Binding-site contacts:
Ligand atom N1 contacts residue VAL411 of chain 1.A at 4.3 Å.
Ligand atom C3' contacts residue HIS627 of chain 1.A at 4.3 Å.
Ligand atom N6 contacts residue GLY636 of chain 1.A at 3.2 Å (h-bond).
Ligand atom N7 contacts residue HIS627 of chain 1.A at 4.1 Å.
Ligand atom N6 contacts residue PHE635 of chain 1.A at 3.7 Å.
Ligand atom N9 contacts residue PRO628 of chain 1.A at 3.7 Å.
Ligand atom C2 contacts residue PRO628 of chain 1.A at 3.5 Å (hydrophobic).
Ligand atom C2 contacts residue GLY636 of chain 1.A at 3.2 Å.
Ligand atom O3' contacts residue PRO628 of chain 1.A at 4.1 Å.
Ligand atom P contacts residue HIS625 of chain 4.A at 3.9 Å.
Ligand atom C2' contacts residue HIS627 of chain 1.A at 3.2 Å.
Ligand atom C8 contacts residue HIS627 of chain 1.A at 3.5 Å.
Ligand atom C5 contacts residue PRO628 of chain 1.A at 2.7 Å (hydrophobic).
Ligand atom C6 contacts residue PRO412 of chain 1.A at 4.3 Å (hydrophobic).
Ligand atom C6 contacts residue SER629 of chain 1.A at 3.5 Å.
Ligand atom O2P contacts residue ASP623 of chain 4.A at 3.2 Å (salt-bridge).
Ligand atom C1' contacts residue PRO628 of chain 1.A at 3.9 Å (hydrophobic).
Ligand atom N1 contacts residue GLY636 of chain 1.A at 2.9 Å (h-bond).
Ligand atom N6 contacts residue PRO628 of chain 1.A at 3.4 Å (h-bond).
Ligand atom C6 contacts residue PRO628 of chain 1.A at 2.8 Å (hydrophobic).
Ligand atom C8 contacts residue PRO412 of chain 1.A at 4.3 Å (hydrophobic).
Ligand atom C4 contacts residue PRO628 of chain 1.A at 3.0 Å (hydrophobic).
Ligand atom C6 contacts residue GLY636 of chain 1.A at 3.6 Å.
Ligand atom C8 contacts residue SER629 of chain 1.A at 4.2 Å.
Ligand atom C2' contacts residue PRO628 of chain 1.A at 3.6 Å (hydrophobic).
Ligand atom C8 contacts residue PRO628 of chain 1.A at 3.8 Å (hydrophobic).
Ligand atom N7 contacts residue SER629 of chain 1.A at 3.1 Å (h-bond).
Ligand atom C5 contacts residue PRO412 of chain 1.A at 4.2 Å (hydrophobic).
Ligand atom O1P contacts residue HIS625 of chain 4.A at 2.8 Å (h-bond).
Ligand atom N3 contacts residue PRO628 of chain 1.A at 3.5 Å (h-bond).
Ligand atom N7 contacts residue PRO628 of chain 1.A at 3.3 Å (h-bond).
Ligand atom N6 contacts residue GLY634 of chain 1.A at 3.8 Å.
Ligand atom C1' contacts residue HIS627 of chain 1.A at 4.3 Å.
Ligand atom C4 contacts residue PRO412 of chain 1.A at 4.1 Å (hydrophobic).
Ligand atom C5 contacts residue SER629 of chain 1.A at 3.5 Å.
Ligand atom N7 contacts residue ASN606 of chain 1.A at 4.2 Å.
Ligand atom N6 contacts residue SER629 of chain 1.A at 3.0 Å (h-bond).
Ligand atom N9 contacts residue PRO412 of chain 1.A at 4.2 Å.
Ligand atom N1 contacts residue PRO628 of chain 1.A at 3.2 Å (h-bond).
Ligand atom N7 contacts residue PRO412 of chain 1.A at 4.3 Å.

The protein below binds the small molecule below.
Small molecule (SMILES): Nc1ncnc2c1ncn2[C@H]1C[C@H](O)[C@@H](COP(=O)(O)O)O1

Sequence of chain 1.A:
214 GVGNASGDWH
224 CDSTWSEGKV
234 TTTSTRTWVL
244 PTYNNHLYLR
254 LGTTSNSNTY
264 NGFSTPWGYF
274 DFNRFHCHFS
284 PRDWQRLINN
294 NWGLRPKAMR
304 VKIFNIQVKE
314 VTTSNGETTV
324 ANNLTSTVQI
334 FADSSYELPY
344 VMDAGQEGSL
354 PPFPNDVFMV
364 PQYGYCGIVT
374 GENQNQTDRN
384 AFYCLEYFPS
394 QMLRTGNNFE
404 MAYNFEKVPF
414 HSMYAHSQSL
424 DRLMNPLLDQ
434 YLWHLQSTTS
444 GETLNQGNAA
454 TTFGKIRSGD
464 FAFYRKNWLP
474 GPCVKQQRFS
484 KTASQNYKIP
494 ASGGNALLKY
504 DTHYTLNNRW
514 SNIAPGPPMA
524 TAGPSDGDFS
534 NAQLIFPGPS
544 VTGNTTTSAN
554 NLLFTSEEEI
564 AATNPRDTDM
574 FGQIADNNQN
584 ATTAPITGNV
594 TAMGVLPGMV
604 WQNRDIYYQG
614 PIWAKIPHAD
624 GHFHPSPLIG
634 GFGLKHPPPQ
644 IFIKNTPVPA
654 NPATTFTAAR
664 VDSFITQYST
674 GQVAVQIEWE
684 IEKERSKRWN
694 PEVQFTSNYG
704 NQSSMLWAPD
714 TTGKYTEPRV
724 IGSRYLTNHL

Sequence of chain 4.A:
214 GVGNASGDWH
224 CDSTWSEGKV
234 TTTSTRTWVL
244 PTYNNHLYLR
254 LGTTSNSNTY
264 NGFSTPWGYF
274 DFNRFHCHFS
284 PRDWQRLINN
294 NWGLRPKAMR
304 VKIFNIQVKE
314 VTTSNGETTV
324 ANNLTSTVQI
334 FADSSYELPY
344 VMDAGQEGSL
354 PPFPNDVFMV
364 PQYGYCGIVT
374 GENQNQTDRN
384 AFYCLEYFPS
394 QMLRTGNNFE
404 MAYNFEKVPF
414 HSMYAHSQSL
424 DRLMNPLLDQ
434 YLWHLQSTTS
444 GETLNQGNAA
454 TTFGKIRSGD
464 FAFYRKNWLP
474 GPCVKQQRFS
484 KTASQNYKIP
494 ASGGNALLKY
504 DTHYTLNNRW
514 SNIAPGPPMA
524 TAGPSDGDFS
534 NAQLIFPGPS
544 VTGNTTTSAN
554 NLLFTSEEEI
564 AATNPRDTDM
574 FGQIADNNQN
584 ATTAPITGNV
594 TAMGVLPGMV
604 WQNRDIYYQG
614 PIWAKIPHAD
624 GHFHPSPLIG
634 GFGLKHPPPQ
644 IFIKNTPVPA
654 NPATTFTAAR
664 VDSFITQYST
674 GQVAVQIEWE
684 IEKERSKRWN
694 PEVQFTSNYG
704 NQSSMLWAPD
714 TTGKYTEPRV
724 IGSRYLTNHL